Sequence of chain 1.B:
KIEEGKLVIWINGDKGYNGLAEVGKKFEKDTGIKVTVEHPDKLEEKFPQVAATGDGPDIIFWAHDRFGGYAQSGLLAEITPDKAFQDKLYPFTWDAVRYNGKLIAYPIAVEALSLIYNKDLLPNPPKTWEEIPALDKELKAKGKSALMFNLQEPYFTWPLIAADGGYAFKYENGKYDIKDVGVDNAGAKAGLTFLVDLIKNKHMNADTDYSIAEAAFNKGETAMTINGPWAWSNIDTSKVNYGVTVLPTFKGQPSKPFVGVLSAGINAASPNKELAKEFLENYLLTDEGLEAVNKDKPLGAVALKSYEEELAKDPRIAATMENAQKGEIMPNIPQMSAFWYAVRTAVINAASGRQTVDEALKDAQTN

Binding-site contacts:
Ligand atom C4 contacts residue TRP371 of chain 1.B at 3.7 Å (hydrophobic).
Ligand atom C2 contacts residue ASP96 of chain 1.B at 3.3 Å.
Ligand atom O3 contacts residue TRP93 of chain 1.B at 3.4 Å (h-bond).
Ligand atom C2 contacts residue TRP93 of chain 1.B at 4.0 Å (hydrophobic).
Ligand atom O1 contacts residue ASP45 of chain 1.B at 3.3 Å (salt-bridge).
Ligand atom O2 contacts residue ALA94 of chain 1.B at 3.6 Å.
Ligand atom C6 contacts residue TYR186 of chain 1.B at 3.8 Å (hydrophobic).
Ligand atom C3 contacts residue TRP93 of chain 1.B at 3.7 Å (hydrophobic).
Ligand atom C4 contacts residue TYR186 of chain 1.B at 4.0 Å (hydrophobic).
Ligand atom C3 contacts residue ARG97 of chain 1.B at 3.9 Å.
Ligand atom O4 contacts residue TRP371 of chain 1.B at 3.8 Å.
Ligand atom C1 contacts residue ASP45 of chain 1.B at 3.7 Å.
Ligand atom O3 contacts residue ALA94 of chain 1.B at 3.6 Å.
Ligand atom O4 contacts residue ARG97 of chain 1.B at 3.0 Å (salt-bridge).
Ligand atom C1 contacts residue TRP261 of chain 1.B at 3.8 Å (hydrophobic).
Ligand atom O2 contacts residue GLU142 of chain 1.B at 2.7 Å (salt-bridge).
Ligand atom O2 contacts residue ASP96 of chain 1.B at 3.0 Å (salt-bridge).
Ligand atom O6 contacts residue PHE187 of chain 1.B at 4.0 Å.
Ligand atom O4 contacts residue ARG375 of chain 1.B at 3.5 Å (salt-bridge).
Ligand atom O2 contacts residue LYS46 of chain 1.B at 3.4 Å (salt-bridge).
Ligand atom O3 contacts residue ARG97 of chain 1.B at 2.8 Å (salt-bridge).
Ligand atom O6 contacts residue GLU184 of chain 1.B at 2.6 Å (salt-bridge).
Ligand atom C2 contacts residue GLU142 of chain 1.B at 3.6 Å.
Ligand atom C6 contacts residue TRP371 of chain 1.B at 3.6 Å (hydrophobic).
Ligand atom C6 contacts residue ARG375 of chain 1.B at 3.9 Å.
Ligand atom O1 contacts residue LYS46 of chain 1.B at 3.4 Å (salt-bridge).
Ligand atom C3 contacts residue ASP96 of chain 1.B at 3.6 Å.
Ligand atom C6 contacts residue PRO185 of chain 1.B at 4.0 Å (hydrophobic).
Ligand atom C6 contacts residue GLU184 of chain 1.B at 3.2 Å.
Ligand atom O5 contacts residue TYR186 of chain 1.B at 3.3 Å.
Ligand atom O2 contacts residue TRP93 of chain 1.B at 3.2 Å (h-bond).
Ligand atom O6 contacts residue TYR186 of chain 1.B at 3.1 Å (h-bond).
Ligand atom C1 contacts residue TYR186 of chain 1.B at 3.6 Å (hydrophobic).
Ligand atom O3 contacts residue ASP96 of chain 1.B at 2.7 Å (salt-bridge).
Ligand atom C2 contacts residue TRP261 of chain 1.B at 4.0 Å (hydrophobic).
Ligand atom O6 contacts residue PRO185 of chain 1.B at 3.5 Å.
Ligand atom C5 contacts residue GLU184 of chain 1.B at 4.0 Å.
Ligand atom C1 contacts residue LYS46 of chain 1.B at 3.8 Å.
Ligand atom O3 contacts residue TRP371 of chain 1.B at 3.8 Å.
Ligand atom O3 contacts residue GLU142 of chain 1.B at 4.0 Å.

The small molecule below binds the protein below.
Small molecule (SMILES): OC[C@H]1O[C@H](O[C@H]2[C@H](O)[C@@H](O)[C@@H](O)O[C@@H]2CO)[C@H](O)[C@@H](O)[C@@H]1O